Binding-site contacts:
Ligand atom C8 contacts residue ASP205 of chain 3.A at 3.4 Å.
Ligand atom C3 contacts residue HIS295 of chain 3.A at 3.7 Å.
Ligand atom C6 contacts residue PHE224 of chain 3.A at 3.1 Å (hydrophobic).
Ligand atom C10 contacts residue ASN297 of chain 3.A at 3.5 Å.
Ligand atom C10 contacts residue VAL209 of chain 3.A at 4.1 Å (hydrophobic).
Ligand atom C1 contacts residue VAL209 of chain 3.A at 3.9 Å (hydrophobic).
Ligand atom C12 contacts residue VAL209 of chain 3.A at 3.6 Å (hydrophobic).
Ligand atom C8 contacts residue ASN201 of chain 3.A at 3.3 Å.
Ligand atom C10 contacts residue HIS208 of chain 3.A at 4.2 Å.
Ligand atom C2 contacts residue LEU253 of chain 3.A at 3.9 Å (hydrophobic).
Ligand atom C11 contacts residue VAL209 of chain 3.A at 4.0 Å (hydrophobic).
Ligand atom C7 contacts residue ASN201 of chain 3.A at 3.6 Å.
Ligand atom C8 contacts residue PHE202 of chain 3.A at 4.0 Å (hydrophobic).
Ligand atom C13 contacts residue ASN297 of chain 3.A at 4.2 Å.
Ligand atom C10 contacts residue ASN201 of chain 3.A at 4.3 Å.
Ligand atom C12 contacts residue ASN297 of chain 3.A at 4.1 Å.
Ligand atom C10 contacts residue ASP205 of chain 3.A at 3.3 Å.
Ligand atom C8 contacts residue HIS208 of chain 3.A at 3.8 Å.
Ligand atom C9 contacts residue HIS208 of chain 3.A at 4.2 Å.
Ligand atom C1 contacts residue HIS295 of chain 3.A at 3.9 Å.
Ligand atom C9 contacts residue LEU307 of chain 3.A at 4.1 Å (hydrophobic).
Ligand atom C3 contacts residue VAL209 of chain 3.A at 4.2 Å (hydrophobic).
Ligand atom C11 contacts residue LEU307 of chain 3.A at 4.2 Å (hydrophobic).
Ligand atom C14 contacts residue LEU307 of chain 3.A at 4.0 Å (hydrophobic).
Ligand atom C2 contacts residue PHE224 of chain 3.A at 4.3 Å (hydrophobic).
Ligand atom C4 contacts residue HIS295 of chain 3.A at 4.0 Å.
Ligand atom C2 contacts residue HIS295 of chain 3.A at 3.9 Å.
Ligand atom C14 contacts residue HIS295 of chain 3.A at 4.3 Å.
Ligand atom C5 contacts residue VAL260 of chain 3.A at 3.8 Å (hydrophobic).
Ligand atom C4 contacts residue PHE224 of chain 3.A at 3.0 Å (hydrophobic).
Ligand atom C5 contacts residue HIS295 of chain 3.A at 3.8 Å.
Ligand atom C6 contacts residue HIS295 of chain 3.A at 4.0 Å.
Ligand atom C7 contacts residue HIS208 of chain 3.A at 3.8 Å.
Ligand atom C7 contacts residue PHE202 of chain 3.A at 4.2 Å (hydrophobic).
Ligand atom C13 contacts residue VAL209 of chain 3.A at 3.6 Å (hydrophobic).
Ligand atom C8 contacts residue ASN297 of chain 3.A at 3.8 Å.
Ligand atom C12 contacts residue ASP205 of chain 3.A at 4.2 Å.
Ligand atom C14 contacts residue VAL209 of chain 3.A at 4.3 Å (hydrophobic).
Ligand atom C5 contacts residue TRP358 of chain 3.A at 4.1 Å (hydrophobic).
Ligand atom C4 contacts residue LEU253 of chain 3.A at 3.8 Å (hydrophobic).

Sequence of chain 3.A:
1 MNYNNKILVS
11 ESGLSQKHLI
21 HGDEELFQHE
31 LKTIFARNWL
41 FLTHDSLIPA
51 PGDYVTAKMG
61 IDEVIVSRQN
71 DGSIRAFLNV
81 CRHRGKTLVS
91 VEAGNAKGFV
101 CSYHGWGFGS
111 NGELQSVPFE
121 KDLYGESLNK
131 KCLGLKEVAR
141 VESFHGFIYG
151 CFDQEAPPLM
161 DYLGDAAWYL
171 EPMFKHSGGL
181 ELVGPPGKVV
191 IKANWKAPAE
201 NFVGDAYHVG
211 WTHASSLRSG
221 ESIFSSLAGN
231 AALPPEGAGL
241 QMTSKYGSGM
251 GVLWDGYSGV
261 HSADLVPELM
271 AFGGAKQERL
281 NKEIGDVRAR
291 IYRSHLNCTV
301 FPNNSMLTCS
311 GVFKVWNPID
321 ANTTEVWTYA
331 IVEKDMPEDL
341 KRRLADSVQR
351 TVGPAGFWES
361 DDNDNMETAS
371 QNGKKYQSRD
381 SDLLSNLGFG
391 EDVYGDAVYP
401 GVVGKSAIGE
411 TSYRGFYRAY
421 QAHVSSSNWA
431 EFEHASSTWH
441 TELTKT

A small-molecule ligand and the protein it binds are described below.
Small molecule (SMILES): c1ccc2cc3ccccc3cc2c1